Sequence of chain 1.B:
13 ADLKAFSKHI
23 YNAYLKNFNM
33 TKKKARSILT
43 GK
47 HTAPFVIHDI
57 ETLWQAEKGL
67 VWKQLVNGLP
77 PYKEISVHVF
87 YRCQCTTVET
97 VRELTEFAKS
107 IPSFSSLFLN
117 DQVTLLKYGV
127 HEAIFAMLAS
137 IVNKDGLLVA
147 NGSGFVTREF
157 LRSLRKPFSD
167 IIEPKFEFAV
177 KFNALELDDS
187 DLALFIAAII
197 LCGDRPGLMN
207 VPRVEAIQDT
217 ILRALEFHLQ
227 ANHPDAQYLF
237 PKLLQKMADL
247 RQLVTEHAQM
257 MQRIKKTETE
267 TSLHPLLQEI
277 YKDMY

This protein binds this small molecule.
Small molecule (SMILES): CC#CC[C@@H](C)[C@H](O)/C=C/[C@@H]1[C@H]2C/C(=C/CCCC(=O)O)C[C@H]2C[C@H]1O

Binding-site contacts:
Ligand atom C20 contacts residue VAL152 of chain 1.B at 3.5 Å (hydrophobic).
Ligand atom O3 contacts residue TYR277 of chain 1.B at 2.4 Å (h-bond).
Ligand atom O2 contacts residue VAL145 of chain 1.B at 3.5 Å.
Ligand atom C11 contacts residue CYS89 of chain 1.B at 4.0 Å (hydrophobic).
Ligand atom C21 contacts residue VAL152 of chain 1.B at 3.6 Å (hydrophobic).
Ligand atom C17 contacts residue VAL145 of chain 1.B at 4.0 Å (hydrophobic).
Ligand atom C19 contacts residue TYR277 of chain 1.B at 3.6 Å (hydrophobic).
Ligand atom O3 contacts residue HIS127 of chain 1.B at 3.3 Å (h-bond).
Ligand atom O3 contacts residue HIS253 of chain 1.B at 3.1 Å (h-bond).
Ligand atom O1 contacts residue ILE130 of chain 1.B at 4.0 Å.
Ligand atom C4 contacts residue THR93 of chain 1.B at 4.1 Å.
Ligand atom C2 contacts residue PHE131 of chain 1.B at 3.9 Å (hydrophobic).
Ligand atom C16 contacts residue GLN90 of chain 1.B at 4.0 Å.
Ligand atom C7 contacts residue PHE131 of chain 1.B at 3.9 Å (hydrophobic).
Ligand atom C4 contacts residue ILE130 of chain 1.B at 3.8 Å (hydrophobic).
Ligand atom C12 contacts residue HIS253 of chain 1.B at 3.6 Å.
Ligand atom C19 contacts residue HIS127 of chain 1.B at 3.8 Å.
Ligand atom C13 contacts residue THR92 of chain 1.B at 4.0 Å.
Ligand atom C5 contacts residue THR93 of chain 1.B at 3.9 Å.
Ligand atom O4 contacts residue HIS127 of chain 1.B at 3.4 Å (h-bond).
Ligand atom C4 contacts residue PHE131 of chain 1.B at 3.6 Å (hydrophobic).
Ligand atom C17 contacts residue VAL152 of chain 1.B at 3.8 Å (hydrophobic).
Ligand atom C19 contacts residue HIS253 of chain 1.B at 3.6 Å.
Ligand atom C18 contacts residue ARG88 of chain 1.B at 3.5 Å.
Ligand atom C16 contacts residue THR93 of chain 1.B at 3.5 Å.
Ligand atom C22 contacts residue LEU59 of chain 1.B at 3.9 Å (hydrophobic).
Ligand atom C13 contacts residue LEU143 of chain 1.B at 4.0 Å (hydrophobic).
Ligand atom C10 contacts residue CYS89 of chain 1.B at 3.7 Å (hydrophobic).
Ligand atom O4 contacts residue THR93 of chain 1.B at 2.7 Å (h-bond).
Ligand atom C18 contacts residue THR92 of chain 1.B at 3.8 Å.
Ligand atom C15 contacts residue CYS89 of chain 1.B at 3.8 Å (hydrophobic).
Ligand atom C19 contacts residue THR93 of chain 1.B at 3.4 Å.
Ligand atom C18 contacts residue CYS89 of chain 1.B at 3.8 Å (hydrophobic).
Ligand atom O1 contacts residue THR93 of chain 1.B at 2.9 Å (h-bond).
Ligand atom C22 contacts residue ARG88 of chain 1.B at 4.0 Å.
Ligand atom C21 contacts residue VAL85 of chain 1.B at 4.0 Å (hydrophobic).
Ligand atom O4 contacts residue HIS253 of chain 1.B at 3.8 Å.
Ligand atom O2 contacts residue THR92 of chain 1.B at 2.9 Å (h-bond).
Ligand atom C14 contacts residue PHE86 of chain 1.B at 3.4 Å (hydrophobic).
Ligand atom C6 contacts residue CYS89 of chain 1.B at 4.0 Å (hydrophobic).